Sequence of chain 1.I:
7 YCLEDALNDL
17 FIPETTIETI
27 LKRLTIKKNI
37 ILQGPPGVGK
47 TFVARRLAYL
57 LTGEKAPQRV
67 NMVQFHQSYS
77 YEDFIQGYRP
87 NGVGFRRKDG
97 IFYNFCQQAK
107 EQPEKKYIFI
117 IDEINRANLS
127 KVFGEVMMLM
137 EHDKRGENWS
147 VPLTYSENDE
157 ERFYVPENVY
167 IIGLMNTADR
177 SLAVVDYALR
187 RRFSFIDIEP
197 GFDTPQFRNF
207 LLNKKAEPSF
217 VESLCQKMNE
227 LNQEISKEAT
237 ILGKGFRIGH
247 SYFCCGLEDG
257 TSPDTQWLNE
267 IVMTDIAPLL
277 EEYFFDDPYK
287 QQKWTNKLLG

Sequence of chain 1.J:
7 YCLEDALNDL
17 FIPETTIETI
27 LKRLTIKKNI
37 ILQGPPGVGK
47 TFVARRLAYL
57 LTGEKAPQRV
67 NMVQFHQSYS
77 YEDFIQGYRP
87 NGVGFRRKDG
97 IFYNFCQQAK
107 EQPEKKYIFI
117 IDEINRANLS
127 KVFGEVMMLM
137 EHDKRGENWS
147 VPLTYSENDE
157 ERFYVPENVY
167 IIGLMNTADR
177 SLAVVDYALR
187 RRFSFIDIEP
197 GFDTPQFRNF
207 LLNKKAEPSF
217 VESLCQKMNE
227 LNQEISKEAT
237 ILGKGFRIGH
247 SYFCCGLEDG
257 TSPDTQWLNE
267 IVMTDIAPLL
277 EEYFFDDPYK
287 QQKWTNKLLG

Binding-site contacts:
Ligand atom O1B contacts residue LYS46 of chain 1.I at 2.5 Å (salt-bridge).
Ligand atom PG contacts residue MG1 of chain 1.AA at 2.6 Å.
Ligand atom O1A contacts residue THR47 of chain 1.I at 2.6 Å (h-bond).
Ligand atom O2G contacts residue ARG187 of chain 1.J at 3.0 Å (salt-bridge).
Ligand atom O3G contacts residue MG1 of chain 1.AA at 2.0 Å.
Ligand atom O1A contacts residue LYS46 of chain 1.I at 3.0 Å (salt-bridge).
Ligand atom PB contacts residue MG1 of chain 1.AA at 2.6 Å.
Ligand atom C3' contacts residue ASP139 of chain 1.J at 3.3 Å.
Ligand atom N3B contacts residue MG1 of chain 1.AA at 2.3 Å.
Ligand atom O1A contacts residue GLY45 of chain 1.I at 2.9 Å.
Ligand atom PG contacts residue ARG188 of chain 1.J at 3.5 Å.
Ligand atom O2G contacts residue ARG188 of chain 1.J at 2.6 Å (salt-bridge).
Ligand atom O6 contacts residue PHE17 of chain 1.I at 2.4 Å (h-bond).
Ligand atom O2G contacts residue PRO42 of chain 1.I at 3.4 Å.
Ligand atom O2A contacts residue LYS140 of chain 1.J at 2.7 Å (salt-bridge).
Ligand atom C2 contacts residue PHE48 of chain 1.I at 3.5 Å (hydrophobic).
Ligand atom O2' contacts residue PHE48 of chain 1.I at 2.9 Å.
Ligand atom O1A contacts residue PHE48 of chain 1.I at 2.5 Å (h-bond).
Ligand atom C8 contacts residue GLY45 of chain 1.I at 3.4 Å.
Ligand atom O3' contacts residue ASP139 of chain 1.J at 3.3 Å (salt-bridge).
Ligand atom O1G contacts residue LYS46 of chain 1.I at 2.7 Å (salt-bridge).
Ligand atom N1 contacts residue PHE17 of chain 1.I at 3.4 Å.
Ligand atom O3G contacts residue GLU119 of chain 1.I at 3.4 Å (salt-bridge).
Ligand atom O2A contacts residue MG1 of chain 1.AA at 3.0 Å.
Ligand atom O2B contacts residue THR47 of chain 1.I at 2.2 Å (h-bond).
Ligand atom O4' contacts residue SER247 of chain 1.I at 3.1 Å.
Ligand atom N1 contacts residue ASP15 of chain 1.I at 2.8 Å (salt-bridge).
Ligand atom O2B contacts residue MG1 of chain 1.AA at 1.9 Å.
Ligand atom O3G contacts residue ARG188 of chain 1.J at 3.0 Å (salt-bridge).
Ligand atom O1G contacts residue PRO42 of chain 1.I at 3.2 Å.
Ligand atom N3B contacts residue ARG187 of chain 1.J at 3.3 Å (salt-bridge).
Ligand atom O2A contacts residue THR47 of chain 1.I at 3.3 Å.
Ligand atom O6 contacts residue LEU16 of chain 1.I at 3.2 Å.
Ligand atom N2 contacts residue ASP15 of chain 1.I at 2.9 Å (salt-bridge).
Ligand atom C6 contacts residue PHE17 of chain 1.I at 3.3 Å (hydrophobic).
Ligand atom N7 contacts residue HIS246 of chain 1.I at 3.0 Å (h-bond).
Ligand atom O3A contacts residue GLY45 of chain 1.I at 3.3 Å (h-bond).
Ligand atom C4' contacts residue SER247 of chain 1.I at 3.1 Å.
Ligand atom O3' contacts residue CYS251 of chain 1.I at 3.2 Å (h-bond).
Ligand atom C8 contacts residue HIS246 of chain 1.I at 3.4 Å.

The small molecule below binds the protein below.
Small molecule (SMILES): Nc1nc2c(ncn2[C@@H]2O[C@H](CO[P](=O)(O)O[P](=O)(O)NP(=O)(O)O)[C@@H](O)[C@H]2O)c(=O)[nH]1